A small-molecule ligand and the protein it binds are described below.
Small molecule (SMILES): CC(=O)N[C@@H]1[C@@H](O)[C@H](O)[C@@H](CO)O[C@H]1O

Binding-site contacts:
Ligand atom O5 contacts residue ASN122 of chain 1.B at 2.3 Å (h-bond).
Ligand atom O6 contacts residue LYS129 of chain 1.B at 2.6 Å (salt-bridge).
Ligand atom C5 contacts residue ASN122 of chain 1.B at 3.6 Å.
Ligand atom O6 contacts residue VAL127 of chain 1.B at 4.0 Å.
Ligand atom O7 contacts residue ASN125 of chain 1.B at 2.7 Å (h-bond).
Ligand atom C7 contacts residue ASN125 of chain 1.B at 3.3 Å.
Ligand atom C6 contacts residue VAL127 of chain 1.B at 3.8 Å (hydrophobic).
Ligand atom O7 contacts residue ASN122 of chain 1.B at 3.8 Å.
Ligand atom C4 contacts residue ASN122 of chain 1.B at 4.2 Å.
Ligand atom C8 contacts residue ASN125 of chain 1.B at 3.2 Å.
Ligand atom C5 contacts residue VAL127 of chain 1.B at 3.7 Å (hydrophobic).
Ligand atom N2 contacts residue ASN122 of chain 1.B at 3.0 Å (h-bond).
Ligand atom C7 contacts residue ASN122 of chain 1.B at 3.6 Å.
Ligand atom C2 contacts residue ASN122 of chain 1.B at 2.5 Å.
Ligand atom O5 contacts residue VAL127 of chain 1.B at 3.8 Å.
Ligand atom C1 contacts residue VAL127 of chain 1.B at 4.3 Å (hydrophobic).
Ligand atom C1 contacts residue ASN122 of chain 1.B at 1.4 Å.
Ligand atom C6 contacts residue LYS129 of chain 1.B at 3.8 Å.
Ligand atom C3 contacts residue ASN122 of chain 1.B at 3.8 Å.

Sequence of chain 1.B:
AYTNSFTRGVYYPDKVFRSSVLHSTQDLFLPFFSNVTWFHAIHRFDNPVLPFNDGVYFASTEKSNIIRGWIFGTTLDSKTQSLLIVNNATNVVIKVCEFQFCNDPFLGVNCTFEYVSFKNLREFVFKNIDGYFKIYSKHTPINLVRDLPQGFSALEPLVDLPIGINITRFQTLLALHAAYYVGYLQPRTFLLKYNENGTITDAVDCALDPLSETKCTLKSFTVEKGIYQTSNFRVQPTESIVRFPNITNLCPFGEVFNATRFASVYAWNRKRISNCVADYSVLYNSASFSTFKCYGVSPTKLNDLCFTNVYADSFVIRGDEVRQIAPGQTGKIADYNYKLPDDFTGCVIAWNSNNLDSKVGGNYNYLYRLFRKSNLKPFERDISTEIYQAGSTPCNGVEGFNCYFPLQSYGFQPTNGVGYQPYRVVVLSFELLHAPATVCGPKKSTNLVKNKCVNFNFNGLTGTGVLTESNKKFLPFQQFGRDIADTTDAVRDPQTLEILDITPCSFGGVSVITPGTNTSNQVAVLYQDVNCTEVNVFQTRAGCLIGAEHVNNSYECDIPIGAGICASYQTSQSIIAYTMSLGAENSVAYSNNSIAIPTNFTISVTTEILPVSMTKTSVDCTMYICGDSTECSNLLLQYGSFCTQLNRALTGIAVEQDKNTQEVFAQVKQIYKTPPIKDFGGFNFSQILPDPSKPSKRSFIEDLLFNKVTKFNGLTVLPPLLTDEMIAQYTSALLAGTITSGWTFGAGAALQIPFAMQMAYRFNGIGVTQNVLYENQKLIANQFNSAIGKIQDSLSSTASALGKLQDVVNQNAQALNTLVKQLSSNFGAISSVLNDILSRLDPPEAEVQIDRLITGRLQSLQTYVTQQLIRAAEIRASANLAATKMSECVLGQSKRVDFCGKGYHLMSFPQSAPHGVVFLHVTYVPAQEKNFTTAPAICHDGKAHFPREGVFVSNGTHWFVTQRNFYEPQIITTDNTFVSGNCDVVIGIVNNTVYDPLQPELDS